Binding-site contacts:
Ligand atom C3 contacts residue ALA21 of chain 1.B at 4.4 Å (hydrophobic).
Ligand atom C3 contacts residue LEU20 of chain 1.B at 4.2 Å (hydrophobic).
Ligand atom C2 contacts residue ARG124 of chain 1.B at 4.4 Å.
Ligand atom O1 contacts residue ARG124 of chain 1.B at 3.6 Å.
Ligand atom C6 contacts residue CYS125 of chain 1.B at 4.5 Å (hydrophobic).
Ligand atom C4 contacts residue LEU20 of chain 1.B at 3.4 Å (hydrophobic).
Ligand atom C4 contacts residue CYS125 of chain 1.B at 2.8 Å (hydrophobic).
Ligand atom C1 contacts residue GLN121 of chain 1.B at 4.4 Å.
Ligand atom C1 contacts residue CYS125 of chain 1.B at 1.8 Å (hydrophobic).
Ligand atom O2 contacts residue LEU20 of chain 1.B at 4.2 Å.
Ligand atom N1 contacts residue CYS125 of chain 1.B at 3.8 Å.
Ligand atom C3 contacts residue CYS125 of chain 1.B at 3.9 Å (hydrophobic).
Ligand atom O2 contacts residue ALA21 of chain 1.B at 3.6 Å.
Ligand atom C6 contacts residue ARG124 of chain 1.B at 3.8 Å.
Ligand atom O1 contacts residue CYS125 of chain 1.B at 3.1 Å (h-bond).
Ligand atom C2 contacts residue CYS125 of chain 1.B at 2.8 Å (hydrophobic).

Sequence of chain 1.B:
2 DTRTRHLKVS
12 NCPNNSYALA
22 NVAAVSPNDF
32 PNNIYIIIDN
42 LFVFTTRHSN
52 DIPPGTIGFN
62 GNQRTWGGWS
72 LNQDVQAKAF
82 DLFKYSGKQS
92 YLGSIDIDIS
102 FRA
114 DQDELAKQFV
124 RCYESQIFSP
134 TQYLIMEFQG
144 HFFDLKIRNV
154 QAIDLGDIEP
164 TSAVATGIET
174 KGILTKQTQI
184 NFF

A small-molecule ligand and the protein it binds are described below.
Small molecule (SMILES): CCN1C(=O)CCC1=O